This protein binds this small molecule.
Small molecule (SMILES): C=C1[C@H](O)CC(=C/C=C2\CCC[C@]3(C)[C@@H]([C@H](C)CCC[C@H](OC)c4ccc(O)cc4)CC[C@@H]23)C[C@H]1O

Binding-site contacts:
Ligand atom C21 contacts residue 9RO1 of chain 1.D at 0.3 Å.
Ligand atom C1 contacts residue 9RO1 of chain 1.D at 0.0 Å.
Ligand atom C32 contacts residue 9RO1 of chain 1.D at 0.2 Å.
Ligand atom O8 contacts residue SER81 of chain 1.A at 2.6 Å (h-bond).
Ligand atom C16 contacts residue 9RO1 of chain 1.D at 0.1 Å.
Ligand atom C12 contacts residue 9RO1 of chain 1.D at 0.0 Å.
Ligand atom C29 contacts residue 9RO1 of chain 1.D at 0.3 Å.
Ligand atom C35 contacts residue 9RO1 of chain 1.D at 0.2 Å.
Ligand atom C7 contacts residue 9RO1 of chain 1.D at 0.0 Å.
Ligand atom C20 contacts residue 9RO1 of chain 1.D at 0.2 Å.
Ligand atom C31 contacts residue 9RO1 of chain 1.D at 0.2 Å.
Ligand atom O9 contacts residue SER122 of chain 1.A at 2.8 Å (h-bond).
Ligand atom O28 contacts residue 9RO1 of chain 1.D at 0.2 Å (h-bond).
Ligand atom C26 contacts residue 9RO1 of chain 1.D at 1.6 Å.
Ligand atom O36 contacts residue 9RO1 of chain 1.D at 0.2 Å (h-bond).
Ligand atom C27 contacts residue 9RO1 of chain 1.D at 0.2 Å.
Ligand atom C25 contacts residue 9RO1 of chain 1.D at 1.9 Å.
Ligand atom C15 contacts residue 9RO1 of chain 1.D at 0.1 Å.
Ligand atom C11 contacts residue 9RO1 of chain 1.D at 0.0 Å.
Ligand atom C5 contacts residue 9RO1 of chain 1.D at 0.0 Å.
Ligand atom C23 contacts residue 9RO1 of chain 1.D at 0.1 Å.
Ligand atom O8 contacts residue 9RO1 of chain 1.D at 0.0 Å (h-bond).
Ligand atom C24 contacts residue 9RO1 of chain 1.D at 0.5 Å.
Ligand atom C13 contacts residue 9RO1 of chain 1.D at 0.1 Å.
Ligand atom C30 contacts residue 9RO1 of chain 1.D at 0.2 Å.
Ligand atom O9 contacts residue 9RO1 of chain 1.D at 0.0 Å (h-bond).
Ligand atom C2 contacts residue 9RO1 of chain 1.D at 0.0 Å.
Ligand atom C10 contacts residue 9RO1 of chain 1.D at 0.0 Å.
Ligand atom C34 contacts residue 9RO1 of chain 1.D at 0.2 Å.
Ligand atom C18 contacts residue 9RO1 of chain 1.D at 0.0 Å.
Ligand atom C34 contacts residue ALA147 of chain 1.A at 3.0 Å (hydrophobic).
Ligand atom C6 contacts residue 9RO1 of chain 1.D at 0.0 Å.
Ligand atom C33 contacts residue 9RO1 of chain 1.D at 0.2 Å.
Ligand atom C14 contacts residue 9RO1 of chain 1.D at 0.0 Å.
Ligand atom O9 contacts residue TYR38 of chain 1.A at 2.8 Å (h-bond).
Ligand atom C19 contacts residue 9RO1 of chain 1.D at 0.1 Å.
Ligand atom C4 contacts residue 9RO1 of chain 1.D at 0.0 Å.
Ligand atom C22 contacts residue 9RO1 of chain 1.D at 0.3 Å.
Ligand atom C3 contacts residue 9RO1 of chain 1.D at 0.0 Å.
Ligand atom C17 contacts residue 9RO1 of chain 1.D at 0.1 Å.

Sequence of chain 1.A:
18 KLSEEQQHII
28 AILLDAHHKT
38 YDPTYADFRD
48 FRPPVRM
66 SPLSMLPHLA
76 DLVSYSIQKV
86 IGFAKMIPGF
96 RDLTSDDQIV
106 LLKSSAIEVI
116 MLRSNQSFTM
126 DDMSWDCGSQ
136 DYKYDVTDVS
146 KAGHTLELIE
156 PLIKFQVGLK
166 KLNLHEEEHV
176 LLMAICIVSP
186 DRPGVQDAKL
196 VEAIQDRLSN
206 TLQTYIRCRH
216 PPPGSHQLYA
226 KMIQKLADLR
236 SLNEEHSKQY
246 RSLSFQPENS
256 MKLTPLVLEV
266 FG